Binding-site contacts:
Ligand atom C8 contacts residue LEU355 of chain 4.A at 3.7 Å (hydrophobic).
Ligand atom C4 contacts residue ASN64 of chain 4.A at 4.3 Å.
Ligand atom N2 contacts residue ASN64 of chain 4.A at 2.9 Å (h-bond).
Ligand atom C7 contacts residue LEU355 of chain 4.A at 4.2 Å (hydrophobic).
Ligand atom O7 contacts residue ASN64 of chain 4.A at 3.4 Å (h-bond).
Ligand atom C8 contacts residue ASN64 of chain 4.A at 4.5 Å.
Ligand atom C2 contacts residue ASN64 of chain 4.A at 2.5 Å.
Ligand atom C1 contacts residue ASN65 of chain 4.A at 3.6 Å.
Ligand atom C7 contacts residue ASN64 of chain 4.A at 3.3 Å.
Ligand atom O5 contacts residue ASN64 of chain 4.A at 2.4 Å (h-bond).
Ligand atom C5 contacts residue ASN65 of chain 4.A at 3.6 Å.
Ligand atom O5 contacts residue ASN65 of chain 4.A at 2.7 Å (h-bond).
Ligand atom C1 contacts residue ASN64 of chain 4.A at 1.4 Å.
Ligand atom O6 contacts residue ASN65 of chain 4.A at 3.0 Å (h-bond).
Ligand atom C3 contacts residue ASN64 of chain 4.A at 3.8 Å.
Ligand atom N2 contacts residue LEU355 of chain 4.A at 4.1 Å.
Ligand atom C6 contacts residue ASN65 of chain 4.A at 3.5 Å.
Ligand atom C5 contacts residue ASN64 of chain 4.A at 3.7 Å.

This protein binds this small molecule.
Small molecule (SMILES): CC(=O)N[C@H]1[C@H](O[C@H]2[C@H](O)[C@@H](NC(C)=O)CO[C@@H]2CO)O[C@H](CO)[C@@H](O)[C@@H]1O

Sequence of chain 4.A:
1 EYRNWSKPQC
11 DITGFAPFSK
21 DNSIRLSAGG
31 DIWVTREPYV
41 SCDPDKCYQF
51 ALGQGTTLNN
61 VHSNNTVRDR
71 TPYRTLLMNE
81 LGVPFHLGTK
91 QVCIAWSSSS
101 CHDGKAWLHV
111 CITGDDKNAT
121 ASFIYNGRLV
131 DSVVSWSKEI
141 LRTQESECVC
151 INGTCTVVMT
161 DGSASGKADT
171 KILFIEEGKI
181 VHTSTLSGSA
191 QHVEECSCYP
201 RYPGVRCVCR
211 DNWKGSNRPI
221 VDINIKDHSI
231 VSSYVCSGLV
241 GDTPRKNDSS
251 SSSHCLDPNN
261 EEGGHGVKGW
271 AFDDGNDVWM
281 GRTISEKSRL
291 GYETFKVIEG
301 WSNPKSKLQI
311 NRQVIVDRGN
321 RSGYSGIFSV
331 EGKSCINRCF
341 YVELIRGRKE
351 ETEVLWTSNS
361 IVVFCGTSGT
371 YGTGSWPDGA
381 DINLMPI